Sequence of chain 4.A:
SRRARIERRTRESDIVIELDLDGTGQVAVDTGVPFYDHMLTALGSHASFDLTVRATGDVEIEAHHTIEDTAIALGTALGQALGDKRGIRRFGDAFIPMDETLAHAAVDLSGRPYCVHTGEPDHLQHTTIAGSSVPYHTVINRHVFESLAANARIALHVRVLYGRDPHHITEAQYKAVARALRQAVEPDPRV

Sequence of chain 8.A:
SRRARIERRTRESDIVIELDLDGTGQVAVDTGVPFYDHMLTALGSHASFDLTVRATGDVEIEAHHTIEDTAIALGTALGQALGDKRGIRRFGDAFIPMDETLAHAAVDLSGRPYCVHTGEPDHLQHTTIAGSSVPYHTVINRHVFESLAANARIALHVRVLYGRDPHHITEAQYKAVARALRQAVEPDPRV

The small molecule below binds the protein below.
Small molecule (SMILES): O=P(O)(O)OC[C@@H](O)[C@@H](O)c1cnc[nH]1

Binding-site contacts:
Ligand atom C3 contacts residue MN1 of chain 8.D at 3.0 Å.
Ligand atom C1 contacts residue GLU27 of chain 23.A at 3.1 Å.
Ligand atom N2 contacts residue MET113 of chain 8.A at 3.6 Å.
Ligand atom C6 contacts residue MN1 of chain 8.D at 3.4 Å.
Ligand atom N1 contacts residue MET113 of chain 8.A at 3.5 Å.
Ligand atom OP5 contacts residue ARG105 of chain 4.A at 3.1 Å (salt-bridge).
Ligand atom C6 contacts residue HIS182 of chain 8.A at 3.6 Å.
Ligand atom OP5 contacts residue LYS190 of chain 8.A at 2.8 Å (salt-bridge).
Ligand atom O3 contacts residue HIS80 of chain 23.A at 3.3 Å (h-bond).
Ligand atom C3 contacts residue HIS80 of chain 23.A at 3.2 Å.
Ligand atom N2 contacts residue GLU186 of chain 8.A at 3.1 Å (salt-bridge).
Ligand atom C6 contacts residue MET113 of chain 8.A at 3.5 Å (hydrophobic).
Ligand atom C4 contacts residue HIS80 of chain 23.A at 3.2 Å.
Ligand atom O2 contacts residue GLU27 of chain 23.A at 3.1 Å (salt-bridge).
Ligand atom N1 contacts residue MN1 of chain 23.C at 2.2 Å.
Ligand atom N2 contacts residue MN1 of chain 8.D at 2.1 Å.
Ligand atom C3 contacts residue GLU27 of chain 23.A at 3.6 Å.
Ligand atom O3 contacts residue MN1 of chain 8.D at 2.5 Å.
Ligand atom C4 contacts residue MN1 of chain 8.D at 2.8 Å.
Ligand atom N1 contacts residue HIS79 of chain 23.A at 3.2 Å (h-bond).
Ligand atom P contacts residue LYS190 of chain 8.A at 3.5 Å.
Ligand atom C5 contacts residue GLU83 of chain 23.A at 3.4 Å.
Ligand atom N2 contacts residue HIS80 of chain 23.A at 2.9 Å (h-bond).
Ligand atom C6 contacts residue HIS79 of chain 23.A at 3.0 Å.
Ligand atom OP6 contacts residue LYS190 of chain 8.A at 3.4 Å (salt-bridge).
Ligand atom C5 contacts residue MET113 of chain 8.A at 3.5 Å (hydrophobic).
Ligand atom OP1 contacts residue LYS190 of chain 8.A at 3.7 Å.
Ligand atom N1 contacts residue HIS183 of chain 8.A at 3.3 Å (h-bond).
Ligand atom C5 contacts residue MN1 of chain 23.C at 3.3 Å.
Ligand atom C4 contacts residue MET113 of chain 8.A at 3.6 Å (hydrophobic).
Ligand atom C6 contacts residue MN1 of chain 23.C at 3.0 Å.
Ligand atom OP6 contacts residue ARG127 of chain 4.A at 3.1 Å (salt-bridge).
Ligand atom O3 contacts residue HIS53 of chain 8.A at 3.4 Å (h-bond).
Ligand atom N1 contacts residue GLU83 of chain 23.A at 3.1 Å (salt-bridge).
Ligand atom N2 contacts residue HIS182 of chain 8.A at 3.2 Å (h-bond).
Ligand atom OP6 contacts residue ARG105 of chain 4.A at 3.3 Å (salt-bridge).
Ligand atom P contacts residue ARG105 of chain 4.A at 3.6 Å.
Ligand atom O3 contacts residue GLU186 of chain 8.A at 2.7 Å (salt-bridge).
Ligand atom C6 contacts residue HIS183 of chain 8.A at 3.5 Å.
Ligand atom C2 contacts residue GLU27 of chain 23.A at 3.5 Å.

Sequence of chain 23.A:
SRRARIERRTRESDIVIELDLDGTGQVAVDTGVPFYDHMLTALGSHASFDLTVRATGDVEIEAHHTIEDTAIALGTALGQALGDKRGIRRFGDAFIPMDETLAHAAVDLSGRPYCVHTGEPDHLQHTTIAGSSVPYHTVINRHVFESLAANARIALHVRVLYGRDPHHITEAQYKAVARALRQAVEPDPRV